Binding-site contacts:
Ligand atom O61 contacts residue MG1 of chain 1.GE at 4.2 Å.
Ligand atom O41 contacts residue MG1 of chain 1.GE at 3.3 Å.

This small molecule binds to this protein.
Small molecule (SMILES): NC[C@@H]1O[C@H](O[C@H]2[C@@H](O)[C@H](O[C@@H]3[C@@H](O)[C@H](N)C[C@H](N)[C@H]3O[C@H]3O[C@H](CO)[C@@H](O)[C@H](O)[C@H]3N)O[C@@H]2CO)[C@H](N)[C@@H](O)[C@@H]1O